Binding-site contacts:
Ligand atom C5 contacts residue THR34 of chain 1.A at 4.1 Å.
Ligand atom C1 contacts residue ASN32 of chain 1.A at 1.4 Å.
Ligand atom O7 contacts residue LYS209 of chain 1.A at 4.4 Å.
Ligand atom O5 contacts residue LYS35 of chain 1.A at 2.9 Å (salt-bridge).
Ligand atom O7 contacts residue ASN32 of chain 1.A at 4.0 Å.
Ligand atom O6 contacts residue LYS35 of chain 1.A at 2.9 Å (salt-bridge).
Ligand atom C6 contacts residue LYS35 of chain 1.A at 3.9 Å.
Ligand atom C3 contacts residue ASN32 of chain 1.A at 3.9 Å.
Ligand atom C7 contacts residue ASN32 of chain 1.A at 3.8 Å.
Ligand atom C8 contacts residue LYS209 of chain 1.A at 2.9 Å.
Ligand atom O5 contacts residue ASN32 of chain 1.A at 2.3 Å (h-bond).
Ligand atom C2 contacts residue ASN32 of chain 1.A at 2.6 Å.
Ligand atom C8 contacts residue LEU210 of chain 1.A at 3.4 Å (hydrophobic).
Ligand atom C6 contacts residue THR34 of chain 1.A at 3.8 Å.
Ligand atom C7 contacts residue LYS209 of chain 1.A at 3.8 Å.
Ligand atom N2 contacts residue ASN32 of chain 1.A at 3.1 Å (h-bond).
Ligand atom O5 contacts residue THR34 of chain 1.A at 4.4 Å.
Ligand atom C1 contacts residue LYS35 of chain 1.A at 3.6 Å.
Ligand atom C5 contacts residue ASN32 of chain 1.A at 3.6 Å.
Ligand atom N2 contacts residue LYS209 of chain 1.A at 4.5 Å.
Ligand atom C4 contacts residue LYS35 of chain 1.A at 4.0 Å.
Ligand atom C5 contacts residue LYS35 of chain 1.A at 3.7 Å.
Ligand atom C4 contacts residue ASN32 of chain 1.A at 4.3 Å.
Ligand atom C2 contacts residue LYS35 of chain 1.A at 4.0 Å.

The protein below binds the small molecule below.
Small molecule (SMILES): CC(=O)N[C@H]1[C@H](O[C@H]2[C@H](O)[C@@H](NC(C)=O)CO[C@@H]2CO)O[C@H](CO)[C@@H](O)[C@@H]1O

Sequence of chain 1.A:
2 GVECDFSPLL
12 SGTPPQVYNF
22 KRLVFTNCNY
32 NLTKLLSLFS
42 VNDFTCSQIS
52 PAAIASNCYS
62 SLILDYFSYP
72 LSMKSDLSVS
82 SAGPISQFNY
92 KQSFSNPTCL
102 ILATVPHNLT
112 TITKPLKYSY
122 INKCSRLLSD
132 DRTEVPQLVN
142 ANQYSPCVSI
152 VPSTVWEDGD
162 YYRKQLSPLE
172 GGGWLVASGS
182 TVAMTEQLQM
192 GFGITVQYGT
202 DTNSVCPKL